Sequence of chain 1.B:
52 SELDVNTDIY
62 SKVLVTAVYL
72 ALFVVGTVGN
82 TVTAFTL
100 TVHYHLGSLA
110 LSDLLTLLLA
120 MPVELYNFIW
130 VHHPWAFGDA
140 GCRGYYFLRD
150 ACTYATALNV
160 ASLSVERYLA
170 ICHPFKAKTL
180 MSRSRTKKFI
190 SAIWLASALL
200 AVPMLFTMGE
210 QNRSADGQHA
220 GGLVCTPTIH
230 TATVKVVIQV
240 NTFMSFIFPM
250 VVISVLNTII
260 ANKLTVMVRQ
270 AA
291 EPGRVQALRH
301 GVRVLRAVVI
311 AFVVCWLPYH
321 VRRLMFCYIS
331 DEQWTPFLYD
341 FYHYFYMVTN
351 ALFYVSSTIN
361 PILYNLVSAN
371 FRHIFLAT

The small molecule below binds the protein below.
Small molecule (SMILES): CC[C@H](C)[C@H](NC(=O)[C@H](Cc1ccc(O)cc1)NC(=O)[C@@H]1CCCN1C(=O)[C@H](CCCN=C(N)N)NC(=O)[C@@H](N)CCCN=C(N)N)C(=O)N[C@@H](CC(C)C)C(=O)O

Binding-site contacts:
Ligand atom CG contacts residue VAL223 of chain 1.B at 3.3 Å (hydrophobic).
Ligand atom CB contacts residue TYR339 of chain 1.B at 3.8 Å (hydrophobic).
Ligand atom CA contacts residue TYR339 of chain 1.B at 3.2 Å (hydrophobic).
Ligand atom CD2 contacts residue TYR145 of chain 1.B at 3.4 Å (hydrophobic).
Ligand atom C contacts residue TYR346 of chain 1.B at 3.6 Å (hydrophobic).
Ligand atom NE contacts residue PHE326 of chain 1.B at 3.2 Å.
Ligand atom CD1 contacts residue TYR346 of chain 1.B at 3.7 Å (hydrophobic).
Ligand atom O contacts residue THR225 of chain 1.B at 3.1 Å (h-bond).
Ligand atom NE contacts residue GLU53 of chain 1.B at 3.4 Å (salt-bridge).
Ligand atom CG2 contacts residue PHE127 of chain 1.B at 3.4 Å (hydrophobic).
Ligand atom O contacts residue TYR346 of chain 1.B at 3.8 Å.
Ligand atom CD2 contacts residue VAL223 of chain 1.B at 3.8 Å (hydrophobic).
Ligand atom CZ contacts residue GLU53 of chain 1.B at 3.8 Å.
Ligand atom CG contacts residue TYR339 of chain 1.B at 3.6 Å (hydrophobic).
Ligand atom CA contacts residue THR225 of chain 1.B at 3.6 Å.
Ligand atom CG contacts residue TRP334 of chain 1.B at 3.3 Å (hydrophobic).
Ligand atom C contacts residue TYR339 of chain 1.B at 3.6 Å (hydrophobic).
Ligand atom O contacts residue ARG322 of chain 1.B at 3.0 Å (salt-bridge).
Ligand atom CD1 contacts residue HIS343 of chain 1.B at 3.3 Å.
Ligand atom N contacts residue TYR339 of chain 1.B at 3.5 Å (h-bond).
Ligand atom CB contacts residue TYR342 of chain 1.B at 3.7 Å (hydrophobic).
Ligand atom O contacts residue TYR342 of chain 1.B at 3.1 Å (h-bond).
Ligand atom N contacts residue TYR145 of chain 1.B at 3.2 Å (h-bond).
Ligand atom CG1 contacts residue TYR342 of chain 1.B at 3.7 Å (hydrophobic).
Ligand atom NH2 contacts residue GLU53 of chain 1.B at 3.1 Å (salt-bridge).
Ligand atom O contacts residue CYS224 of chain 1.B at 3.8 Å.
Ligand atom C contacts residue THR225 of chain 1.B at 3.8 Å.
Ligand atom O contacts residue TRP334 of chain 1.B at 3.4 Å.
Ligand atom CB contacts residue VAL223 of chain 1.B at 3.6 Å (hydrophobic).
Ligand atom CD contacts residue TRP334 of chain 1.B at 3.2 Å (hydrophobic).
Ligand atom CB contacts residue THR225 of chain 1.B at 3.6 Å.
Ligand atom CA contacts residue TYR145 of chain 1.B at 3.7 Å (hydrophobic).
Ligand atom CD1 contacts residue VAL223 of chain 1.B at 3.3 Å (hydrophobic).
Ligand atom O contacts residue TYR339 of chain 1.B at 3.0 Å.
Ligand atom OH contacts residue GLU53 of chain 1.B at 2.6 Å (salt-bridge).
Ligand atom CB contacts residue TYR145 of chain 1.B at 3.0 Å (hydrophobic).
Ligand atom CD1 contacts residue PHE326 of chain 1.B at 3.2 Å (hydrophobic).
Ligand atom OXT contacts residue TYR346 of chain 1.B at 3.1 Å.
Ligand atom O contacts residue PRO226 of chain 1.B at 3.8 Å.
Ligand atom N contacts residue GLU332 of chain 1.B at 3.7 Å.